Binding-site contacts:
Ligand atom CAH contacts residue GLY16 of chain 1.B at 3.4 Å.
Ligand atom OAM contacts residue THR235 of chain 1.B at 3.0 Å (h-bond).
Ligand atom CAL contacts residue THR235 of chain 1.B at 3.1 Å.
Ligand atom OAC contacts residue SER328 of chain 1.B at 3.4 Å (h-bond).
Ligand atom OBV contacts residue THR75 of chain 1.B at 3.1 Å (h-bond).
Ligand atom OAU contacts residue THR75 of chain 1.B at 3.4 Å.
Ligand atom OAD contacts residue THR235 of chain 1.B at 3.2 Å (h-bond).
Ligand atom NBQ contacts residue THR235 of chain 1.B at 3.4 Å (h-bond).
Ligand atom CAX contacts residue ASP231 of chain 1.B at 3.3 Å.
Ligand atom CBG contacts residue ASP231 of chain 1.B at 3.2 Å.
Ligand atom CAG contacts residue GLY14 of chain 1.B at 3.3 Å.
Ligand atom CBJ contacts residue THR75 of chain 1.B at 2.8 Å.
Ligand atom NBO contacts residue GLY37 of chain 1.B at 3.0 Å (h-bond).
Ligand atom CBA contacts residue LEU33 of chain 1.B at 3.4 Å (hydrophobic).
Ligand atom OAC contacts residue ARG238 of chain 1.B at 3.2 Å.
Ligand atom NAV contacts residue GLY233 of chain 1.B at 3.1 Å (h-bond).
Ligand atom CAH contacts residue THR235 of chain 1.B at 3.2 Å.
Ligand atom OAD contacts residue THR234 of chain 1.B at 3.3 Å.
Ligand atom CAL contacts residue GLN76 of chain 1.B at 3.4 Å.
Ligand atom CBM contacts residue GLY37 of chain 1.B at 3.2 Å.
Ligand atom CBD contacts residue GLN76 of chain 1.B at 3.2 Å.
Ligand atom CBE contacts residue GLN76 of chain 1.B at 3.4 Å.
Ligand atom CBH contacts residue ASP231 of chain 1.B at 3.4 Å.
Ligand atom CBG contacts residue GLY37 of chain 1.B at 3.4 Å.
Ligand atom CAY contacts residue ASP35 of chain 1.B at 3.3 Å.
Ligand atom CAF contacts residue ALA338 of chain 1.B at 3.5 Å (hydrophobic).
Ligand atom CAR contacts residue GLN76 of chain 1.B at 3.4 Å.
Ligand atom NBQ contacts residue GLY233 of chain 1.B at 3.0 Å (h-bond).
Ligand atom CBM contacts residue SER38 of chain 1.B at 3.4 Å.
Ligand atom OAD contacts residue ASN236 of chain 1.B at 3.0 Å (h-bond).
Ligand atom CAJ contacts residue GLY233 of chain 1.B at 3.3 Å.
Ligand atom OAM contacts residue GLN76 of chain 1.B at 3.0 Å (h-bond).
Ligand atom NBF contacts residue ASP231 of chain 1.B at 2.6 Å (salt-bridge).
Ligand atom CAS contacts residue GLN76 of chain 1.B at 3.4 Å.
Ligand atom OBV contacts residue TYR74 of chain 1.B at 3.2 Å.
Ligand atom CAH contacts residue GLY14 of chain 1.B at 3.3 Å.
Ligand atom OAU contacts residue GLN76 of chain 1.B at 3.3 Å (h-bond).
Ligand atom CAQ contacts residue GLY233 of chain 1.B at 3.0 Å.
Ligand atom CAK contacts residue SER232 of chain 1.B at 3.3 Å.
Ligand atom CAI contacts residue THR235 of chain 1.B at 3.5 Å.

Sequence of chain 1.B:
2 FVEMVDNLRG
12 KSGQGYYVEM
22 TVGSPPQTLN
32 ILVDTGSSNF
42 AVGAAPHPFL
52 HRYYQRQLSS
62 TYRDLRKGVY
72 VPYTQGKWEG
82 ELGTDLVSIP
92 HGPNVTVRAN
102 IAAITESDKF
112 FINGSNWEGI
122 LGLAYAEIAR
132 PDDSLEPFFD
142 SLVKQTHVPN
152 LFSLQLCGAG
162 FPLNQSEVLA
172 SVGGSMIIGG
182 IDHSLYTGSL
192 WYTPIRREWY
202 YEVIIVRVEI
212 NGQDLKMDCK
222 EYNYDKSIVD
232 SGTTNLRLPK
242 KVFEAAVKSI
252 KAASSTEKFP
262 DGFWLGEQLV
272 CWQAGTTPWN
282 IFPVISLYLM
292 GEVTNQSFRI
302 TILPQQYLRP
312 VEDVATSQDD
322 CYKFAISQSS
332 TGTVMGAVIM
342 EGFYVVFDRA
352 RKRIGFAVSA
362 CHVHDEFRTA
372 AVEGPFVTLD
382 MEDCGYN

This protein binds this small molecule.
Small molecule (SMILES): CC(C)CNC(=O)[C@@H](NC[C@H](Cc1ccccc1)NC(=O)c1cc(C(=O)N[C@H](C)c2ccccc2)cc(N(C)S(C)(=O)=O)c1)[C@@H](C)O